Binding-site contacts:
Ligand atom C5 contacts residue TRP285 of chain 1.V at 3.7 Å (hydrophobic).
Ligand atom O4 contacts residue TRP285 of chain 1.V at 3.2 Å.
Ligand atom C4 contacts residue TRP285 of chain 1.V at 4.0 Å (hydrophobic).
Ligand atom O2 contacts residue ASN252 of chain 1.X at 3.1 Å (h-bond).
Ligand atom C6 contacts residue TRP285 of chain 1.V at 3.4 Å (hydrophobic).
Ligand atom O2 contacts residue TRP285 of chain 1.V at 4.3 Å.
Ligand atom O1 contacts residue ASN252 of chain 1.X at 4.2 Å.
Ligand atom O1 contacts residue VAL255 of chain 1.X at 4.0 Å.
Ligand atom O5 contacts residue TRP285 of chain 1.V at 3.1 Å (h-bond).
Ligand atom O2 contacts residue VAL255 of chain 1.X at 3.9 Å.
Ligand atom C1 contacts residue TRP285 of chain 1.V at 3.5 Å (hydrophobic).
Ligand atom O1 contacts residue ALA254 of chain 1.X at 4.3 Å.
Ligand atom O1 contacts residue TRP285 of chain 1.V at 3.1 Å.
Ligand atom C2 contacts residue TRP285 of chain 1.V at 3.5 Å (hydrophobic).
Ligand atom C2 contacts residue ASN252 of chain 1.X at 4.4 Å.
Ligand atom O3 contacts residue TRP285 of chain 1.V at 3.9 Å.
Ligand atom C3 contacts residue TRP285 of chain 1.V at 4.0 Å (hydrophobic).
Ligand atom O6 contacts residue TRP285 of chain 1.V at 3.2 Å (h-bond).

This protein binds this small molecule.
Small molecule (SMILES): OC[C@H]1O[C@@H](O)[C@H](O)[C@@H](O)[C@H]1O

Sequence of chain 1.X:
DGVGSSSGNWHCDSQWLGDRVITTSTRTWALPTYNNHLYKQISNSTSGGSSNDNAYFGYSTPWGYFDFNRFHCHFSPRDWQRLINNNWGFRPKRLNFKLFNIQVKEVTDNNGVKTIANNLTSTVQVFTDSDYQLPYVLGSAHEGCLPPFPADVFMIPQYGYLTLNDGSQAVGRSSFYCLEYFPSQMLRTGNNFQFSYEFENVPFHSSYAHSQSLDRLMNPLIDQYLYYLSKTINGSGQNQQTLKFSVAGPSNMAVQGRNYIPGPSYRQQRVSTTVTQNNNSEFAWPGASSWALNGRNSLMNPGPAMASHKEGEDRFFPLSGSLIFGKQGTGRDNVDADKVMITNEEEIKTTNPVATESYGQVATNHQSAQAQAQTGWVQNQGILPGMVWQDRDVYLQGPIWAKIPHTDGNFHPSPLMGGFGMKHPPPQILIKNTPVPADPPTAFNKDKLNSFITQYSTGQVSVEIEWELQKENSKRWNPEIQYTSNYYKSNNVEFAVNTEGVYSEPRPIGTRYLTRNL

Sequence of chain 1.V:
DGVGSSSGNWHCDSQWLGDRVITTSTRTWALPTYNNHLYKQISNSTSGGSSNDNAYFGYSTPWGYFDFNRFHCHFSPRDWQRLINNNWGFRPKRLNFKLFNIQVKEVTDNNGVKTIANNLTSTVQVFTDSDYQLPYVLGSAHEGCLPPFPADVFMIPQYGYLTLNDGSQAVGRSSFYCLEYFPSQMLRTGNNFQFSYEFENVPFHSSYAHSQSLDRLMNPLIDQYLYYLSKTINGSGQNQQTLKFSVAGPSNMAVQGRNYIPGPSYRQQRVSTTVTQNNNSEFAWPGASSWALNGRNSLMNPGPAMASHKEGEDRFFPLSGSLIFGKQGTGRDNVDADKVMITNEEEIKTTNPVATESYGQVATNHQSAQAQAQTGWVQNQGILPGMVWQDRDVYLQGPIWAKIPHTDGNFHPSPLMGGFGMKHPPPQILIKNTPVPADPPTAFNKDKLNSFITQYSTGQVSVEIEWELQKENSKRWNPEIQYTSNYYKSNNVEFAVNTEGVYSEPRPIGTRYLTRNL